Sequence of chain 1.C:
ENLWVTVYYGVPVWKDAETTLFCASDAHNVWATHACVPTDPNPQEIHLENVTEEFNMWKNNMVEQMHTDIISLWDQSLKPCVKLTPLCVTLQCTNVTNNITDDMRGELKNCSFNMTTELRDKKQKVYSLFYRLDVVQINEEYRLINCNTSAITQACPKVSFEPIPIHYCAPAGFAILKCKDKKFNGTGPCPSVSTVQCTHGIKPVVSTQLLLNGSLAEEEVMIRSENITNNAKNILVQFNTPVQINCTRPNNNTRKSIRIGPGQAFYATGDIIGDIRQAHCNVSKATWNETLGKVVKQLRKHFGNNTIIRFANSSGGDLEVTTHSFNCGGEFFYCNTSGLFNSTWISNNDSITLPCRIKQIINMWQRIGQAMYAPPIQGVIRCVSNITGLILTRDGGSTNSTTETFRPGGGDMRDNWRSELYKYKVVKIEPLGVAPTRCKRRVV

The protein below binds the small molecule below.
Small molecule (SMILES): CC(=O)N[C@H]1[C@H](O[C@H]2[C@H](O)[C@@H](NC(C)=O)CO[C@@H]2CO)O[C@H](CO)[C@@H](O)[C@@H]1O

Binding-site contacts:
Ligand atom C6 contacts residue ILE292 of chain 1.C at 4.1 Å (hydrophobic).
Ligand atom C8 contacts residue VAL410 of chain 1.C at 4.1 Å (hydrophobic).
Ligand atom O5 contacts residue ASN271 of chain 1.C at 2.1 Å (h-bond).
Ligand atom C4 contacts residue ASN271 of chain 1.C at 4.1 Å.
Ligand atom C5 contacts residue ASN271 of chain 1.C at 3.5 Å.
Ligand atom C5 contacts residue ILE292 of chain 1.C at 4.4 Å (hydrophobic).
Ligand atom O6 contacts residue ILE292 of chain 1.C at 3.1 Å.
Ligand atom C3 contacts residue ASN271 of chain 1.C at 3.8 Å.
Ligand atom N2 contacts residue ASN271 of chain 1.C at 3.1 Å (h-bond).
Ligand atom C2 contacts residue ASN271 of chain 1.C at 2.4 Å.
Ligand atom N2 contacts residue GLY409 of chain 1.C at 4.2 Å.
Ligand atom O6 contacts residue ASN271 of chain 1.C at 4.2 Å.
Ligand atom O5 contacts residue ILE292 of chain 1.C at 3.8 Å.
Ligand atom C1 contacts residue ASN271 of chain 1.C at 1.4 Å.
Ligand atom C8 contacts residue GLY409 of chain 1.C at 4.2 Å.
Ligand atom C7 contacts residue ASN271 of chain 1.C at 4.1 Å.
Ligand atom C6 contacts residue ASN271 of chain 1.C at 4.5 Å.